Sequence of chain 2.B:
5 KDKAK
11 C

Binding-site contacts:
Ligand atom C6 contacts residue PRO172 of chain 2.A at 3.9 Å (hydrophobic).
Ligand atom C6 contacts residue ILE224 of chain 2.A at 4.4 Å (hydrophobic).
Ligand atom C6 contacts residue ILE173 of chain 2.A at 4.4 Å (hydrophobic).
Ligand atom C4 contacts residue CYS11 of chain 2.B at 4.1 Å (hydrophobic).
Ligand atom C1 contacts residue ILE224 of chain 2.A at 4.5 Å (hydrophobic).
Ligand atom C2 contacts residue ILE224 of chain 2.A at 3.9 Å (hydrophobic).
Ligand atom C3 contacts residue CYS11 of chain 2.B at 4.1 Å (hydrophobic).
Ligand atom C2 contacts residue CYS11 of chain 2.B at 3.0 Å (hydrophobic).
Ligand atom C1 contacts residue CYS11 of chain 2.B at 1.8 Å (hydrophobic).

Sequence of chain 2.A:
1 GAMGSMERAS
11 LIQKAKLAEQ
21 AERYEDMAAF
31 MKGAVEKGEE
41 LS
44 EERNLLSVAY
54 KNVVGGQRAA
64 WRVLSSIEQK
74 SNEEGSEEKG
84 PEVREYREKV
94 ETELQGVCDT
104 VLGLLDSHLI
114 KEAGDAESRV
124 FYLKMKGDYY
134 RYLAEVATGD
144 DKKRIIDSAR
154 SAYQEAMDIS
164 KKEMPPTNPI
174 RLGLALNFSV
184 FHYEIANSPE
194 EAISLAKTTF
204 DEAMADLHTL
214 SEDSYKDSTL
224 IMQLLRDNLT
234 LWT

A protein and the small-molecule ligand that binds it are described below.
Small molecule (SMILES): C/C=C(\C)CC/C=C(\C)CCC=C(C)C